Sequence of chain 1.B:
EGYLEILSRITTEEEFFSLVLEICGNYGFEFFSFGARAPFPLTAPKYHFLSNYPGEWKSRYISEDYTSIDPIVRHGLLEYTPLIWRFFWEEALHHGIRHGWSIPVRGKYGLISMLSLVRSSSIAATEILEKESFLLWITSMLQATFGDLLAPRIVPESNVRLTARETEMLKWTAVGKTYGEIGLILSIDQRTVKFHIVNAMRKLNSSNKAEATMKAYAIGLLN

Binding-site contacts:
Ligand atom O9 contacts residue SER129 of chain 1.B at 3.6 Å (h-bond).
Ligand atom C1 contacts residue ASP75 of chain 1.B at 3.8 Å.
Ligand atom C4 contacts residue ILE110 of chain 1.B at 3.7 Å (hydrophobic).
Ligand atom C21 contacts residue GLY81 of chain 1.B at 3.4 Å.
Ligand atom C11 contacts residue TYR66 of chain 1.B at 3.6 Å (hydrophobic).
Ligand atom O12 contacts residue SER38 of chain 1.B at 3.3 Å (h-bond).
Ligand atom C10 contacts residue TYR66 of chain 1.B at 3.7 Å (hydrophobic).
Ligand atom C1 contacts residue TYR58 of chain 1.B at 3.6 Å (hydrophobic).
Ligand atom C10 contacts residue ASP75 of chain 1.B at 2.9 Å.
Ligand atom C5 contacts residue ILE77 of chain 1.B at 3.8 Å (hydrophobic).
Ligand atom C2 contacts residue ASP75 of chain 1.B at 3.6 Å.
Ligand atom C8 contacts residue ASP75 of chain 1.B at 3.4 Å.
Ligand atom C16 contacts residue GLY40 of chain 1.B at 3.4 Å.
Ligand atom C20 contacts residue LEU82 of chain 1.B at 3.4 Å (hydrophobic).
Ligand atom C20 contacts residue GLY81 of chain 1.B at 3.8 Å.
Ligand atom C17 contacts residue ALA41 of chain 1.B at 3.4 Å (hydrophobic).
Ligand atom C18 contacts residue GLY40 of chain 1.B at 3.8 Å.
Ligand atom C21 contacts residue SER126 of chain 1.B at 3.6 Å.
Ligand atom C18 contacts residue TYR52 of chain 1.B at 3.7 Å (hydrophobic).
Ligand atom C18 contacts residue ARG42 of chain 1.B at 3.8 Å.
Ligand atom O6 contacts residue TRP62 of chain 1.B at 3.7 Å.
Ligand atom O9 contacts residue SER38 of chain 1.B at 3.7 Å.
Ligand atom N7 contacts residue ASP75 of chain 1.B at 3.0 Å (salt-bridge).
Ligand atom C4 contacts residue TRP102 of chain 1.B at 3.5 Å (hydrophobic).
Ligand atom O6 contacts residue ASP75 of chain 1.B at 3.6 Å (salt-bridge).
Ligand atom C18 contacts residue ALA41 of chain 1.B at 3.6 Å (hydrophobic).
Ligand atom C21 contacts residue ILE125 of chain 1.B at 3.8 Å (hydrophobic).
Ligand atom C13 contacts residue TYR66 of chain 1.B at 3.3 Å (hydrophobic).
Ligand atom C13 contacts residue VAL78 of chain 1.B at 3.8 Å (hydrophobic).
Ligand atom C15 contacts residue PHE54 of chain 1.B at 3.6 Å (hydrophobic).
Ligand atom C14 contacts residue PHE54 of chain 1.B at 3.5 Å (hydrophobic).
Ligand atom C17 contacts residue GLY40 of chain 1.B at 3.6 Å.
Ligand atom N7 contacts residue ILE77 of chain 1.B at 3.7 Å.
Ligand atom C5 contacts residue TRP90 of chain 1.B at 3.3 Å (hydrophobic).
Ligand atom C5 contacts residue ILE110 of chain 1.B at 3.6 Å (hydrophobic).
Ligand atom C21 contacts residue MET127 of chain 1.B at 3.6 Å (hydrophobic).
Ligand atom C17 contacts residue TYR52 of chain 1.B at 3.2 Å (hydrophobic).
Ligand atom O9 contacts residue TYR58 of chain 1.B at 3.5 Å (h-bond).
Ligand atom O6 contacts residue TYR66 of chain 1.B at 3.0 Å.
Ligand atom C10 contacts residue VAL78 of chain 1.B at 3.4 Å (hydrophobic).

This protein binds this small molecule.
Small molecule (SMILES): CCCCCCCCCC(=O)CC(=O)N[C@H]1CCOC1=O